The protein below binds the small molecule below.
Small molecule (SMILES): Cc1nc(C)c(-c2cc([C@H](C)c3ccccc3)n[nH]2)s1

Binding-site contacts:
Ligand atom C20 contacts residue TRP142 of chain 1.G at 3.6 Å (hydrophobic).
Ligand atom N10 contacts residue GLY65 of chain 1.G at 3.5 Å.
Ligand atom C01 contacts residue ARG145 of chain 1.G at 3.5 Å.
Ligand atom C04 contacts residue ILE90 of chain 1.G at 3.6 Å (hydrophobic).
Ligand atom N09 contacts residue GLY65 of chain 1.G at 3.6 Å.
Ligand atom C17 contacts residue HIS141 of chain 1.G at 3.6 Å.
Ligand atom C01 contacts residue TRP142 of chain 1.G at 3.9 Å (hydrophobic).
Ligand atom C05 contacts residue ILE90 of chain 1.G at 3.9 Å (hydrophobic).
Ligand atom C04 contacts residue HIS141 of chain 1.G at 3.6 Å.
Ligand atom C05 contacts residue SER118 of chain 1.G at 3.9 Å.
Ligand atom C18 contacts residue PO41 of chain 1.VA at 3.6 Å.
Ligand atom C14 contacts residue MET39 of chain 1.G at 3.9 Å (hydrophobic).
Ligand atom C12 contacts residue ILE90 of chain 1.G at 3.9 Å (hydrophobic).
Ligand atom C08 contacts residue HIS141 of chain 1.G at 3.6 Å.
Ligand atom N10 contacts residue ILE90 of chain 1.G at 3.9 Å.
Ligand atom C16 contacts residue HIS141 of chain 1.G at 3.9 Å.
Ligand atom C16 contacts residue ASP140 of chain 1.G at 3.8 Å.
Ligand atom N10 contacts residue GLU89 of chain 1.G at 2.8 Å (salt-bridge).
Ligand atom N06 contacts residue HIS141 of chain 1.G at 3.9 Å.
Ligand atom N06 contacts residue ALA117 of chain 1.G at 3.7 Å.
Ligand atom C16 contacts residue MET39 of chain 1.G at 3.7 Å (hydrophobic).
Ligand atom C11 contacts residue GLU89 of chain 1.G at 3.8 Å.
Ligand atom C02 contacts residue SER118 of chain 1.G at 3.7 Å.
Ligand atom C19 contacts residue TRP142 of chain 1.G at 3.6 Å (hydrophobic).
Ligand atom C08 contacts residue ILE90 of chain 1.G at 3.4 Å (hydrophobic).
Ligand atom C12 contacts residue HIS141 of chain 1.G at 3.7 Å.
Ligand atom C01 contacts residue SER118 of chain 1.G at 3.5 Å.
Ligand atom C12 contacts residue TRP142 of chain 1.G at 3.6 Å (hydrophobic).
Ligand atom C01 contacts residue GLN119 of chain 1.G at 3.3 Å.
Ligand atom N06 contacts residue SER118 of chain 1.G at 3.0 Å (h-bond).
Ligand atom N09 contacts residue ILE90 of chain 1.G at 3.2 Å (h-bond).
Ligand atom C14 contacts residue TYR67 of chain 1.G at 3.7 Å (hydrophobic).
Ligand atom N09 contacts residue GLU89 of chain 1.G at 3.5 Å (salt-bridge).
Ligand atom S03 contacts residue TRP142 of chain 1.G at 3.3 Å.
Ligand atom C02 contacts residue HIS141 of chain 1.G at 3.9 Å.
Ligand atom C18 contacts residue TRP142 of chain 1.G at 3.6 Å (hydrophobic).
Ligand atom C07 contacts residue MET88 of chain 1.G at 3.6 Å (hydrophobic).
Ligand atom C07 contacts residue GLY116 of chain 1.G at 3.8 Å.
Ligand atom C17 contacts residue TRP142 of chain 1.G at 3.9 Å (hydrophobic).
Ligand atom C17 contacts residue PO41 of chain 1.VA at 3.9 Å.

Sequence of chain 1.G:
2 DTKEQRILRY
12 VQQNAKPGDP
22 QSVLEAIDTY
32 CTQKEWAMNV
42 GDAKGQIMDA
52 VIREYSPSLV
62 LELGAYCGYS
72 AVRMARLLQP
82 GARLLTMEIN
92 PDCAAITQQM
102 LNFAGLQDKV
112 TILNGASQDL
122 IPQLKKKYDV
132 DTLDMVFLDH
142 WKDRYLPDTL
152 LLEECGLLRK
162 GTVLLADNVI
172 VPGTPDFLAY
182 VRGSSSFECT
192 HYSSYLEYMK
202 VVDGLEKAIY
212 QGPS